Binding-site contacts:
Ligand atom CL4 contacts residue LEU306 of chain 1.A at 3.8 Å.
Ligand atom C7 contacts residue HIS117 of chain 1.A at 4.0 Å.
Ligand atom C1 contacts residue NAP1 of chain 1.C at 4.0 Å.
Ligand atom C6 contacts residue LEU306 of chain 1.A at 4.3 Å (hydrophobic).
Ligand atom C2 contacts residue LEU308 of chain 1.A at 3.8 Å (hydrophobic).
Ligand atom C6 contacts residue TYR55 of chain 1.A at 4.2 Å (hydrophobic).
Ligand atom C4 contacts residue TYR24 of chain 1.A at 3.9 Å (hydrophobic).
Ligand atom CL2 contacts residue LEU308 of chain 1.A at 3.6 Å.
Ligand atom C5 contacts residue HIS222 of chain 1.A at 4.0 Å.
Ligand atom CL4 contacts residue TRP227 of chain 1.A at 3.3 Å.
Ligand atom C3 contacts residue LEU308 of chain 1.A at 3.7 Å (hydrophobic).
Ligand atom O5 contacts residue TYR24 of chain 1.A at 3.1 Å.
Ligand atom C7 contacts residue TYR55 of chain 1.A at 3.2 Å (hydrophobic).
Ligand atom CL2 contacts residue TRP86 of chain 1.A at 3.5 Å.
Ligand atom C5 contacts residue LEU306 of chain 1.A at 4.1 Å (hydrophobic).
Ligand atom O5 contacts residue HIS222 of chain 1.A at 2.9 Å (h-bond).
Ligand atom C1 contacts residue HIS117 of chain 1.A at 3.9 Å.
Ligand atom C5 contacts residue TYR24 of chain 1.A at 3.8 Å (hydrophobic).
Ligand atom O5 contacts residue NAP1 of chain 1.C at 3.9 Å.
Ligand atom CL2 contacts residue PHE311 of chain 1.A at 4.1 Å.
Ligand atom O7B contacts residue TYR55 of chain 1.A at 2.6 Å (h-bond).
Ligand atom C2 contacts residue LEU54 of chain 1.A at 3.6 Å (hydrophobic).
Ligand atom C4 contacts residue HIS222 of chain 1.A at 4.2 Å.
Ligand atom C4 contacts residue LEU306 of chain 1.A at 4.1 Å (hydrophobic).
Ligand atom O7B contacts residue NAP1 of chain 1.C at 2.8 Å.
Ligand atom C6 contacts residue NAP1 of chain 1.C at 3.7 Å.
Ligand atom O7B contacts residue HIS117 of chain 1.A at 2.8 Å (h-bond).
Ligand atom O7A contacts residue NAP1 of chain 1.C at 3.2 Å.
Ligand atom O7A contacts residue TYR55 of chain 1.A at 3.1 Å (h-bond).
Ligand atom C1 contacts residue LEU54 of chain 1.A at 3.5 Å (hydrophobic).
Ligand atom CL4 contacts residue HIS222 of chain 1.A at 3.4 Å.
Ligand atom CL2 contacts residue LEU54 of chain 1.A at 3.6 Å.
Ligand atom C3 contacts residue LEU306 of chain 1.A at 4.3 Å (hydrophobic).
Ligand atom C6 contacts residue LEU54 of chain 1.A at 4.3 Å (hydrophobic).
Ligand atom CL4 contacts residue TYR24 of chain 1.A at 3.3 Å.
Ligand atom O7A contacts residue TYR24 of chain 1.A at 3.6 Å.
Ligand atom CL4 contacts residue GLU224 of chain 1.A at 4.0 Å.
Ligand atom C7 contacts residue NAP1 of chain 1.C at 3.1 Å.
Ligand atom C3 contacts residue TRP227 of chain 1.A at 3.8 Å (hydrophobic).
Ligand atom C5 contacts residue NAP1 of chain 1.C at 4.2 Å.

Sequence of chain 1.A:
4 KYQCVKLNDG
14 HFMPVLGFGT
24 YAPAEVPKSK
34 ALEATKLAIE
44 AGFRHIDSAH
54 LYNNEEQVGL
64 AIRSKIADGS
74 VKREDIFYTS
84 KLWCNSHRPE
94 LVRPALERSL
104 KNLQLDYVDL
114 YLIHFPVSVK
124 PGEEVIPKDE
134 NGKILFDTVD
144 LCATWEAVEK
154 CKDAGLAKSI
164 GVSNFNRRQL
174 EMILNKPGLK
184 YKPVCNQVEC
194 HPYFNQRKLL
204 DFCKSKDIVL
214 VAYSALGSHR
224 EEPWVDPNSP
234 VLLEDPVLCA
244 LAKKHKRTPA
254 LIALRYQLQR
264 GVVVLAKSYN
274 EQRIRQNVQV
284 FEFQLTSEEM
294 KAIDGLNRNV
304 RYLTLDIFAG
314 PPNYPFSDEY

A small-molecule ligand and the protein it binds are described below.
Small molecule (SMILES): O=C(O)c1cc(Cl)cc(Cl)c1O